Binding-site contacts:
Ligand atom C5 contacts residue LEU84 of chain 1.A at 4.1 Å (hydrophobic).
Ligand atom C11 contacts residue ILE118 of chain 1.A at 4.2 Å (hydrophobic).
Ligand atom C6 contacts residue PHE101 of chain 1.A at 3.9 Å (hydrophobic).
Ligand atom C13 contacts residue HIS220 of chain 1.A at 3.5 Å.
Ligand atom C4 contacts residue PHE101 of chain 1.A at 4.1 Å (hydrophobic).
Ligand atom N1 contacts residue PHE122 of chain 1.A at 4.0 Å.
Ligand atom O2 contacts residue MET40 of chain 1.A at 3.5 Å.
Ligand atom C5 contacts residue PHE101 of chain 1.A at 3.9 Å (hydrophobic).
Ligand atom N1 contacts residue PHE101 of chain 1.A at 3.5 Å.
Ligand atom O2 contacts residue HIS220 of chain 1.A at 2.7 Å (h-bond).
Ligand atom C7 contacts residue LEU84 of chain 1.A at 3.9 Å (hydrophobic).
Ligand atom C9 contacts residue ALA47 of chain 1.A at 3.9 Å (hydrophobic).
Ligand atom C9 contacts residue PHE101 of chain 1.A at 4.1 Å (hydrophobic).
Ligand atom C12 contacts residue GLY217 of chain 1.A at 4.0 Å.
Ligand atom C13 contacts residue ILE118 of chain 1.A at 4.2 Å (hydrophobic).
Ligand atom C3 contacts residue MET81 of chain 1.A at 3.9 Å (hydrophobic).
Ligand atom C7 contacts residue PHE101 of chain 1.A at 3.9 Å (hydrophobic).
Ligand atom C8 contacts residue GLU50 of chain 1.A at 3.1 Å.
Ligand atom N1 contacts residue MET85 of chain 1.A at 4.2 Å.
Ligand atom O2 contacts residue LEU221 of chain 1.A at 3.4 Å.
Ligand atom C1 contacts residue PHE101 of chain 1.A at 3.8 Å (hydrophobic).
Ligand atom O1 contacts residue GLU50 of chain 1.A at 2.5 Å (salt-bridge).
Ligand atom C8 contacts residue PHE101 of chain 1.A at 3.9 Å (hydrophobic).
Ligand atom N1 contacts residue LEU125 of chain 1.A at 3.7 Å.
Ligand atom O1 contacts residue LEU84 of chain 1.A at 3.7 Å.
Ligand atom C14 contacts residue MET40 of chain 1.A at 3.5 Å (hydrophobic).
Ligand atom O1 contacts residue ARG91 of chain 1.A at 3.2 Å (salt-bridge).
Ligand atom C14 contacts residue LEU221 of chain 1.A at 3.9 Å (hydrophobic).
Ligand atom C13 contacts residue MET40 of chain 1.A at 3.5 Å (hydrophobic).
Ligand atom C13 contacts residue LEU221 of chain 1.A at 3.9 Å (hydrophobic).
Ligand atom N1 contacts residue ILE121 of chain 1.A at 4.0 Å.
Ligand atom C12 contacts residue HIS220 of chain 1.A at 3.6 Å.
Ligand atom C6 contacts residue LEU84 of chain 1.A at 3.6 Å (hydrophobic).
Ligand atom C15 contacts residue LEU43 of chain 1.A at 4.0 Å (hydrophobic).
Ligand atom C12 contacts residue ILE118 of chain 1.A at 3.8 Å (hydrophobic).
Ligand atom C9 contacts residue LEU43 of chain 1.A at 3.9 Å (hydrophobic).
Ligand atom C5 contacts residue MET85 of chain 1.A at 4.2 Å (hydrophobic).
Ligand atom O2 contacts residue MET224 of chain 1.A at 3.8 Å.
Ligand atom C7 contacts residue GLU50 of chain 1.A at 3.2 Å.
Ligand atom C8 contacts residue LEU46 of chain 1.A at 4.0 Å (hydrophobic).

Sequence of chain 1.A:
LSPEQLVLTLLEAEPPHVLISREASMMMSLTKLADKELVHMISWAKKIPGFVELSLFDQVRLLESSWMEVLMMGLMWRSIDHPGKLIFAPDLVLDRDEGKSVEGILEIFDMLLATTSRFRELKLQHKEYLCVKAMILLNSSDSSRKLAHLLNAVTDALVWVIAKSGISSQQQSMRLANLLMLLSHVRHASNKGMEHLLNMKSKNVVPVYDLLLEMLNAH

The small molecule below binds the protein below.
Small molecule (SMILES): N#C[C@@H](Cc1ccc(O)cc1)c1ccc(O)cc1